A protein and the small-molecule ligand that binds it are described below.
Small molecule (SMILES): CC(=O)N[C@H]1[C@H](O[C@H]2[C@H](O)[C@@H](NC(C)=O)CO[C@@H]2CO)O[C@H](CO)[C@@H](O)[C@@H]1O

Sequence of chain 1.B:
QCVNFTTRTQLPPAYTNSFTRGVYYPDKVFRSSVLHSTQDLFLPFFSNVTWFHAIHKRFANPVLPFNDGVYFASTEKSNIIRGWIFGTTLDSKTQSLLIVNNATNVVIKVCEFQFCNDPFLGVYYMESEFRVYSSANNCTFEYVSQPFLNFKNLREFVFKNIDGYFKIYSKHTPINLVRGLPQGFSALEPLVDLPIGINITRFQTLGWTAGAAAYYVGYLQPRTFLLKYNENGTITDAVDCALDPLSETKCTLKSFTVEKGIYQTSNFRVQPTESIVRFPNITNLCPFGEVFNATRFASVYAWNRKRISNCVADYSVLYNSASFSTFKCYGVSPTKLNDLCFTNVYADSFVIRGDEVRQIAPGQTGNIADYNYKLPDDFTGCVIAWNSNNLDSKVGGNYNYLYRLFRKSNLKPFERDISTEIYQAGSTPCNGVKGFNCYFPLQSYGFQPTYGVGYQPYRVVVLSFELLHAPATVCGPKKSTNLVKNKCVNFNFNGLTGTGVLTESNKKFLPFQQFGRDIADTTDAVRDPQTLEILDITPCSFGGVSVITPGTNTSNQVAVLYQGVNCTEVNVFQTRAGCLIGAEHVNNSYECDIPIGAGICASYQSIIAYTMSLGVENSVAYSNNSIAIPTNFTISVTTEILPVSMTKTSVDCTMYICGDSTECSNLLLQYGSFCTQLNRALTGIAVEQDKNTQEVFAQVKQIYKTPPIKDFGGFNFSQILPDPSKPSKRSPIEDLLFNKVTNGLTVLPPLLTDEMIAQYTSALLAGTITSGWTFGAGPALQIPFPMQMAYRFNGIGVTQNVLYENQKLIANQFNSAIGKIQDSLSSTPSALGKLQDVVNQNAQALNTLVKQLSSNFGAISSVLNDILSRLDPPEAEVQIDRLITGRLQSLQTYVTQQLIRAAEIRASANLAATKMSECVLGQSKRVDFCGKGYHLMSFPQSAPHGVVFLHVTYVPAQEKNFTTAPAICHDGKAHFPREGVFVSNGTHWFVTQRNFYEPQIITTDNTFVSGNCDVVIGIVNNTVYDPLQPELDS

Binding-site contacts:
Ligand atom C8 contacts residue GLN804 of chain 1.B at 4.3 Å.
Ligand atom C7 contacts residue ASN801 of chain 1.B at 3.6 Å.
Ligand atom O5 contacts residue SER803 of chain 1.B at 3.3 Å (h-bond).
Ligand atom N2 contacts residue ASN801 of chain 1.B at 3.0 Å (h-bond).
Ligand atom C4 contacts residue ASN801 of chain 1.B at 4.2 Å.
Ligand atom O6 contacts residue ASN801 of chain 1.B at 4.4 Å.
Ligand atom O6 contacts residue SER803 of chain 1.B at 4.0 Å.
Ligand atom C2 contacts residue ASN801 of chain 1.B at 2.5 Å.
Ligand atom C6 contacts residue GLN804 of chain 1.B at 3.6 Å.
Ligand atom O6 contacts residue GLN804 of chain 1.B at 3.8 Å.
Ligand atom C1 contacts residue SER803 of chain 1.B at 3.7 Å.
Ligand atom C5 contacts residue SER803 of chain 1.B at 3.4 Å.
Ligand atom O7 contacts residue ASN801 of chain 1.B at 3.9 Å.
Ligand atom C5 contacts residue ASN801 of chain 1.B at 3.6 Å.
Ligand atom O5 contacts residue ASN801 of chain 1.B at 2.3 Å (h-bond).
Ligand atom C1 contacts residue ASN801 of chain 1.B at 1.4 Å.
Ligand atom C3 contacts residue ASN801 of chain 1.B at 3.8 Å.
Ligand atom C5 contacts residue GLN804 of chain 1.B at 4.4 Å.
Ligand atom C6 contacts residue SER803 of chain 1.B at 3.7 Å.